Sequence of chain 1.C:
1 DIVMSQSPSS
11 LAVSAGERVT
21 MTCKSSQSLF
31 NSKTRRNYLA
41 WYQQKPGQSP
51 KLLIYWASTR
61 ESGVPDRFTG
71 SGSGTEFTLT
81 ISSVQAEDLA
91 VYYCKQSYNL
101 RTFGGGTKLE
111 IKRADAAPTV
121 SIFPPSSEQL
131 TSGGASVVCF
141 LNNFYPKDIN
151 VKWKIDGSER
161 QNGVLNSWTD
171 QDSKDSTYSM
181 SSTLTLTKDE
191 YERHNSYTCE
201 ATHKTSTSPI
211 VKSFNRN

Sequence of chain 1.D:
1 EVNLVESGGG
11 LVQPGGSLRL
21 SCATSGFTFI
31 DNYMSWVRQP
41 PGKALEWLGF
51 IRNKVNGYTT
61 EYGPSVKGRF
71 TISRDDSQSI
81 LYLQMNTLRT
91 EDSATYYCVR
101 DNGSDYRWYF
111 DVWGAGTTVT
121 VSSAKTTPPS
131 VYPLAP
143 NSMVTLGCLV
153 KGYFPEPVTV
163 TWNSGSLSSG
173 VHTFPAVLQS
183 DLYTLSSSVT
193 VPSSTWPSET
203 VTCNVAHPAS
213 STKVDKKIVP

Binding-site contacts:
Ligand atom C7 contacts residue SER104 of chain 1.D at 3.6 Å.
Ligand atom C2 contacts residue ARG100 of chain 1.D at 4.3 Å.
Ligand atom C1 contacts residue ARG107 of chain 1.D at 4.3 Å.
Ligand atom C5 contacts residue ARG107 of chain 1.D at 4.2 Å.
Ligand atom O6 contacts residue GLU61 of chain 1.C at 4.2 Å.
Ligand atom C2 contacts residue ASN102 of chain 1.D at 2.4 Å.
Ligand atom C6 contacts residue ARG107 of chain 1.D at 4.3 Å.
Ligand atom C7 contacts residue ARG100 of chain 1.D at 4.2 Å.
Ligand atom O7 contacts residue ASN102 of chain 1.D at 3.7 Å.
Ligand atom C5 contacts residue ASN102 of chain 1.D at 3.7 Å.
Ligand atom N2 contacts residue ASN102 of chain 1.D at 2.9 Å (h-bond).
Ligand atom C7 contacts residue ASN32 of chain 1.D at 4.1 Å.
Ligand atom C1 contacts residue ASN102 of chain 1.D at 1.4 Å.
Ligand atom C8 contacts residue SER104 of chain 1.D at 4.0 Å.
Ligand atom C7 contacts residue ARG107 of chain 1.D at 4.3 Å.
Ligand atom O5 contacts residue ASP111 of chain 1.D at 3.5 Å (salt-bridge).
Ligand atom C5 contacts residue TYR109 of chain 1.D at 4.0 Å (hydrophobic).
Ligand atom O5 contacts residue ARG107 of chain 1.D at 4.3 Å.
Ligand atom N2 contacts residue ARG107 of chain 1.D at 4.5 Å.
Ligand atom C2 contacts residue SER104 of chain 1.D at 4.0 Å.
Ligand atom O7 contacts residue SER104 of chain 1.D at 4.5 Å.
Ligand atom O6 contacts residue TYR109 of chain 1.D at 2.9 Å (h-bond).
Ligand atom O5 contacts residue TYR109 of chain 1.D at 3.6 Å (h-bond).
Ligand atom O6 contacts residue ARG107 of chain 1.D at 3.4 Å (salt-bridge).
Ligand atom N2 contacts residue SER104 of chain 1.D at 3.0 Å (h-bond).
Ligand atom C4 contacts residue ASN102 of chain 1.D at 4.2 Å.
Ligand atom C3 contacts residue ASN102 of chain 1.D at 3.8 Å.
Ligand atom C1 contacts residue SER104 of chain 1.D at 4.1 Å.
Ligand atom C1 contacts residue ASP111 of chain 1.D at 4.0 Å.
Ligand atom O7 contacts residue ARG100 of chain 1.D at 3.2 Å (salt-bridge).
Ligand atom C6 contacts residue TYR109 of chain 1.D at 3.6 Å (hydrophobic).
Ligand atom O7 contacts residue ASN32 of chain 1.D at 3.2 Å (h-bond).
Ligand atom C7 contacts residue ASN102 of chain 1.D at 3.7 Å.
Ligand atom O5 contacts residue ASN102 of chain 1.D at 2.4 Å (h-bond).
Ligand atom C8 contacts residue ARG107 of chain 1.D at 4.4 Å.
Ligand atom O5 contacts residue ARG100 of chain 1.D at 4.4 Å.

The small molecule below binds the protein below.
Small molecule (SMILES): CC(=O)N[C@H]1[C@@H](O[C@H]2[C@H](O)[C@@H](NC(C)=O)CO[C@@H]2CO)O[C@H](CO)[C@@H](O)[C@@H]1O